This protein binds this small molecule.
Small molecule (SMILES): CC(=O)N[C@@H]1[C@@H](O)[C@H](O)[C@@H](CO)O[C@H]1O

Binding-site contacts:
Ligand atom O7 contacts residue ASN463 of chain 1.A at 4.3 Å.
Ligand atom O6 contacts residue ASN463 of chain 1.A at 4.0 Å.
Ligand atom C3 contacts residue ASN463 of chain 1.A at 4.0 Å.
Ligand atom C5 contacts residue ASN463 of chain 1.A at 3.2 Å.
Ligand atom O6 contacts residue SER461 of chain 1.A at 4.4 Å.
Ligand atom N2 contacts residue ASN463 of chain 1.A at 3.8 Å.
Ligand atom O5 contacts residue ASN463 of chain 1.A at 1.8 Å (h-bond).
Ligand atom C6 contacts residue SER461 of chain 1.A at 3.8 Å.
Ligand atom C6 contacts residue ASN463 of chain 1.A at 4.0 Å.
Ligand atom C7 contacts residue ASN463 of chain 1.A at 4.3 Å.
Ligand atom O5 contacts residue SER461 of chain 1.A at 4.3 Å.
Ligand atom C2 contacts residue ASN463 of chain 1.A at 3.0 Å.
Ligand atom C4 contacts residue ASN463 of chain 1.A at 4.1 Å.
Ligand atom C1 contacts residue ASN463 of chain 1.A at 1.6 Å.

Sequence of chain 1.A:
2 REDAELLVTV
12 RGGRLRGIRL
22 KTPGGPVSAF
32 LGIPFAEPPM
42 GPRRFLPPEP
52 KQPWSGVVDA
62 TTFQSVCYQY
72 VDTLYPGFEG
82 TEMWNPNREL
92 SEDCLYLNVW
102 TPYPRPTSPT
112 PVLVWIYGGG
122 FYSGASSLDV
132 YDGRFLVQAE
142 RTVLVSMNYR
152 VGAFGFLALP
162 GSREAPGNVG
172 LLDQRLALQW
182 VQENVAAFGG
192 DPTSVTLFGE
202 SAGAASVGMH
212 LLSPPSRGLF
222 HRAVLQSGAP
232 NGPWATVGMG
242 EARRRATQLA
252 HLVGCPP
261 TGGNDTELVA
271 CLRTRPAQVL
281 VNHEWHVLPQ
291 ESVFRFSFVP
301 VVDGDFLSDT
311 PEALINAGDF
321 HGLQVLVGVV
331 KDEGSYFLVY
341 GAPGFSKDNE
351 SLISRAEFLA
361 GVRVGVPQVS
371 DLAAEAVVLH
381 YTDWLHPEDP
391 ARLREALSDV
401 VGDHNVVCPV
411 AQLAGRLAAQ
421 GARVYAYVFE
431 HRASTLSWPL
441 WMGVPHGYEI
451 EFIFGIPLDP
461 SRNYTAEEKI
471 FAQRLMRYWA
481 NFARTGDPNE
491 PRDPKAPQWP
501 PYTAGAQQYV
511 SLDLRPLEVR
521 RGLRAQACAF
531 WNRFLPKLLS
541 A